A small-molecule ligand and the protein it binds are described below.
Small molecule (SMILES): N[C@@H](Cc1cc(I)c(Oc2ccc(O)c(I)c2)c(I)c1)C(=O)O

Binding-site contacts:
Ligand atom C7 contacts residue LEU129 of chain 1.A at 3.9 Å (hydrophobic).
Ligand atom C13 contacts residue MET112 of chain 1.A at 3.9 Å (hydrophobic).
Ligand atom CA contacts residue ASN130 of chain 1.A at 3.9 Å.
Ligand atom C3 contacts residue ALA78 of chain 1.A at 3.8 Å (hydrophobic).
Ligand atom O1 contacts residue HIS234 of chain 1.A at 2.7 Å (h-bond).
Ligand atom C contacts residue ASN130 of chain 1.A at 4.0 Å.
Ligand atom I3 contacts residue ILE152 of chain 1.A at 3.5 Å.
Ligand atom O2 contacts residue LEU129 of chain 1.A at 3.9 Å.
Ligand atom C10 contacts residue HIS234 of chain 1.A at 3.6 Å.
Ligand atom C10 contacts residue MET109 of chain 1.A at 3.7 Å (hydrophobic).
Ligand atom O1 contacts residue PHE254 of chain 1.A at 3.5 Å.
Ligand atom N contacts residue LEU129 of chain 1.A at 3.3 Å.
Ligand atom O contacts residue ARG115 of chain 1.A at 3.5 Å.
Ligand atom I2 contacts residue GLY143 of chain 1.A at 3.6 Å.
Ligand atom O contacts residue ARG81 of chain 1.A at 2.7 Å (salt-bridge).
Ligand atom C8 contacts residue HIS234 of chain 1.A at 3.5 Å.
Ligand atom C contacts residue ARG115 of chain 1.A at 3.6 Å.
Ligand atom C10 contacts residue ILE75 of chain 1.A at 3.5 Å (hydrophobic).
Ligand atom N contacts residue ASN130 of chain 1.A at 3.1 Å (h-bond).
Ligand atom OXT contacts residue ASN130 of chain 1.A at 3.7 Å.
Ligand atom C13 contacts residue ASN130 of chain 1.A at 3.5 Å.
Ligand atom N contacts residue THR128 of chain 1.A at 3.6 Å.
Ligand atom OXT contacts residue ARG115 of chain 1.A at 3.6 Å.
Ligand atom I1 contacts residue PHE71 of chain 1.A at 3.1 Å.
Ligand atom C12 contacts residue MET109 of chain 1.A at 3.8 Å (hydrophobic).
Ligand atom I1 contacts residue ILE74 of chain 1.A at 3.9 Å.
Ligand atom C13 contacts residue ALA78 of chain 1.A at 3.5 Å (hydrophobic).
Ligand atom C1 contacts residue MET112 of chain 1.A at 4.0 Å (hydrophobic).
Ligand atom N contacts residue ALA116 of chain 1.A at 3.8 Å.
Ligand atom C9 contacts residue LEU129 of chain 1.A at 3.8 Å (hydrophobic).
Ligand atom O1 contacts residue LEU145 of chain 1.A at 3.9 Å.
Ligand atom OXT contacts residue ARG81 of chain 1.A at 3.3 Å (salt-bridge).
Ligand atom CA contacts residue MET112 of chain 1.A at 3.5 Å (hydrophobic).
Ligand atom C8 contacts residue ILE75 of chain 1.A at 3.8 Å (hydrophobic).
Ligand atom C6 contacts residue LEU145 of chain 1.A at 3.6 Å (hydrophobic).
Ligand atom C3 contacts residue ASN130 of chain 1.A at 3.7 Å.
Ligand atom C11 contacts residue MET112 of chain 1.A at 3.4 Å (hydrophobic).
Ligand atom C12 contacts residue ILE75 of chain 1.A at 3.8 Å (hydrophobic).
Ligand atom C contacts residue ARG81 of chain 1.A at 3.4 Å.
Ligand atom C8 contacts residue LEU145 of chain 1.A at 3.6 Å (hydrophobic).

Sequence of chain 1.A:
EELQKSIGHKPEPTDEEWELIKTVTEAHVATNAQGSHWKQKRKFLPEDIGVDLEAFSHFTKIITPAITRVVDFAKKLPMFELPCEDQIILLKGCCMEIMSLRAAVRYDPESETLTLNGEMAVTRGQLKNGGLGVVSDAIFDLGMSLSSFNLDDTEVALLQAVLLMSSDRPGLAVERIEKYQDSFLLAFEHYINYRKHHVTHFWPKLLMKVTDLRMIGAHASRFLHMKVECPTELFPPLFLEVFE